Sequence of chain 1.I:
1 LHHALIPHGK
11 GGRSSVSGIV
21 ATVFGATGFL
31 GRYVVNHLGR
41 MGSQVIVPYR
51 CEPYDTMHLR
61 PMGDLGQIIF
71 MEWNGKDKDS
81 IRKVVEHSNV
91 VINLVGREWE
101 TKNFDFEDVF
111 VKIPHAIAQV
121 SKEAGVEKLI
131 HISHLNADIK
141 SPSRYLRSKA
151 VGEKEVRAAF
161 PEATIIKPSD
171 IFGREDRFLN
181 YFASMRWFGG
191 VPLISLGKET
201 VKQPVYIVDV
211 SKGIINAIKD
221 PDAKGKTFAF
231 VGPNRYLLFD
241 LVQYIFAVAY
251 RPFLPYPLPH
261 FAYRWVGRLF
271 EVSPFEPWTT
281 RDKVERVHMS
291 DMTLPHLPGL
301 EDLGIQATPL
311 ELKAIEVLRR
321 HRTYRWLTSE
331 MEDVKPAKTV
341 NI

A protein and the small-molecule ligand that binds it are described below.
Small molecule (SMILES): COC1=C(OC)C(=O)C(C/C=C(/C)CCC=C(C)CC/C=C(/C)CC/C=C(\C)CC/C=C(\C)CC/C=C(\C)CC/C=C(/C)CCC=C(C)CCC=C(C)CCC=C(C)C)=C(C)C1=O

Binding-site contacts:
Ligand atom O4 contacts residue TYR181 of chain 1.I at 4.1 Å.
Ligand atom CM5 contacts residue TRP278 of chain 1.I at 4.1 Å (hydrophobic).
Ligand atom C11 contacts residue TRP278 of chain 1.I at 3.5 Å (hydrophobic).
Ligand atom CM3 contacts residue ASN180 of chain 1.I at 3.6 Å.
Ligand atom C4 contacts residue SER184 of chain 1.I at 3.9 Å.
Ligand atom C12 contacts residue TRP278 of chain 1.I at 4.0 Å (hydrophobic).
Ligand atom C7 contacts residue TRP278 of chain 1.I at 3.7 Å (hydrophobic).
Ligand atom C13 contacts residue TRP278 of chain 1.I at 3.6 Å (hydrophobic).
Ligand atom CM5 contacts residue SER184 of chain 1.I at 3.6 Å.
Ligand atom O4 contacts residue ASN180 of chain 1.I at 4.3 Å.
Ligand atom O3 contacts residue ARG177 of chain 1.I at 4.3 Å.
Ligand atom C10 contacts residue TRP187 of chain 1.I at 3.4 Å (hydrophobic).
Ligand atom C12 contacts residue TRP187 of chain 1.I at 4.3 Å (hydrophobic).
Ligand atom C5 contacts residue SER184 of chain 1.I at 3.9 Å.
Ligand atom C12 contacts residue PHE188 of chain 1.I at 4.5 Å (hydrophobic).
Ligand atom O4 contacts residue SER184 of chain 1.I at 3.9 Å.
Ligand atom C15 contacts residue TRP187 of chain 1.I at 3.6 Å (hydrophobic).
Ligand atom C6 contacts residue TRP278 of chain 1.I at 4.2 Å (hydrophobic).
Ligand atom C9 contacts residue TRP187 of chain 1.I at 4.5 Å (hydrophobic).